Binding-site contacts:
Ligand atom O3 contacts residue PRO6 of chain 4.A at 4.1 Å.
Ligand atom O3 contacts residue ILE204 of chain 4.A at 4.2 Å.
Ligand atom N2 contacts residue ASN226 of chain 4.A at 2.9 Å (h-bond).
Ligand atom C7 contacts residue GLU227 of chain 4.A at 4.2 Å.
Ligand atom C7 contacts residue ASN226 of chain 4.A at 3.3 Å.
Ligand atom O4 contacts residue ASN225 of chain 4.A at 4.1 Å.
Ligand atom C5 contacts residue ASN226 of chain 4.A at 3.5 Å.
Ligand atom C2 contacts residue ASN226 of chain 4.A at 2.4 Å.
Ligand atom C5 contacts residue ASN226 of chain 4.A at 3.6 Å.
Ligand atom C2 contacts residue GLU227 of chain 4.A at 4.1 Å.
Ligand atom C6 contacts residue ASN226 of chain 4.A at 3.3 Å.
Ligand atom C1 contacts residue ASN226 of chain 4.A at 1.4 Å.
Ligand atom C1 contacts residue GLU227 of chain 4.A at 4.2 Å.
Ligand atom C8 contacts residue ASN226 of chain 4.A at 4.2 Å.
Ligand atom O7 contacts residue ASN226 of chain 4.A at 3.3 Å (h-bond).
Ligand atom C4 contacts residue ASN225 of chain 4.A at 4.2 Å.
Ligand atom N2 contacts residue GLU227 of chain 4.A at 3.4 Å (salt-bridge).
Ligand atom O2 contacts residue PRO6 of chain 4.A at 4.0 Å.
Ligand atom C3 contacts residue GLU227 of chain 4.A at 4.1 Å.
Ligand atom C6 contacts residue ASP153 of chain 4.A at 4.1 Å.
Ligand atom C4 contacts residue ASN226 of chain 4.A at 4.2 Å.
Ligand atom C3 contacts residue ASN226 of chain 4.A at 3.8 Å.
Ligand atom C4 contacts residue ASN226 of chain 4.A at 4.2 Å.
Ligand atom O7 contacts residue THR155 of chain 4.A at 4.0 Å.
Ligand atom O3 contacts residue ASP205 of chain 4.A at 4.3 Å.
Ligand atom O5 contacts residue ASN226 of chain 4.A at 2.3 Å (h-bond).
Ligand atom O5 contacts residue ASP153 of chain 4.A at 4.2 Å.
Ligand atom C6 contacts residue GLU227 of chain 4.A at 4.2 Å.
Ligand atom C6 contacts residue ASN225 of chain 4.A at 3.8 Å.
Ligand atom C8 contacts residue GLU227 of chain 4.A at 3.9 Å.
Ligand atom O6 contacts residue ASP153 of chain 4.A at 3.8 Å.

This protein binds this small molecule.
Small molecule (SMILES): CC(=O)N[C@H]1[C@H](O[C@H]2[C@H](O)[C@@H](NC(C)=O)CO[C@@H]2CO[C@@H]2O[C@@H](C)[C@@H](O)[C@@H](O)[C@@H]2O)O[C@H](CO)[C@@H](O)[C@@H]1O

Sequence of chain 4.A:
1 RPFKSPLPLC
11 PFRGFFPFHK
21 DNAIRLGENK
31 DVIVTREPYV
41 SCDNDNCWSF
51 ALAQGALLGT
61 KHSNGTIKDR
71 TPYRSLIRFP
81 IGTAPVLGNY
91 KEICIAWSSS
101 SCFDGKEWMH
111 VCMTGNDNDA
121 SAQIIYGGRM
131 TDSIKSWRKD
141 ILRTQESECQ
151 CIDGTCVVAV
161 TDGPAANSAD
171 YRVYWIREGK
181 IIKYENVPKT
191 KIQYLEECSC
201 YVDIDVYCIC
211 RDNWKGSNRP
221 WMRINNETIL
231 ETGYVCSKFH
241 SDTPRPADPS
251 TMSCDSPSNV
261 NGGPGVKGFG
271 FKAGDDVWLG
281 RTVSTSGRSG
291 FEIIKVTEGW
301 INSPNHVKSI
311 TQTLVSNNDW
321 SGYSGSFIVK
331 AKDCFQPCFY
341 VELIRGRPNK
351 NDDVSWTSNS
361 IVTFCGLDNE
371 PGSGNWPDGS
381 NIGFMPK